The protein below binds the small molecule below.
Small molecule (SMILES): O=C(O)CCC(=O)C(=O)O

Binding-site contacts:
Ligand atom C3 contacts residue FE21 of chain 1.K at 2.9 Å.
Ligand atom C2 contacts residue FE21 of chain 1.K at 2.5 Å.
Ligand atom O4 contacts residue ARG290 of chain 1.A at 2.9 Å (salt-bridge).
Ligand atom O3 contacts residue SER292 of chain 1.A at 2.8 Å (h-bond).
Ligand atom O5 contacts residue VAL283 of chain 1.A at 3.1 Å.
Ligand atom C2 contacts residue VAL283 of chain 1.A at 4.2 Å (hydrophobic).
Ligand atom O1 contacts residue VAL68 of chain 1.A at 4.2 Å.
Ligand atom O1 contacts residue ASN179 of chain 1.A at 3.0 Å (h-bond).
Ligand atom O1 contacts residue VAL202 of chain 1.A at 4.1 Å.
Ligand atom O3 contacts residue ARG290 of chain 1.A at 2.8 Å (salt-bridge).
Ligand atom C5 contacts residue VAL218 of chain 1.A at 4.1 Å (hydrophobic).
Ligand atom C5 contacts residue SER292 of chain 1.A at 3.7 Å.
Ligand atom C4 contacts residue VAL283 of chain 1.A at 4.0 Å (hydrophobic).
Ligand atom O5 contacts residue VAL202 of chain 1.A at 3.7 Å.
Ligand atom O5 contacts residue FE21 of chain 1.K at 2.6 Å.
Ligand atom O4 contacts residue VAL218 of chain 1.A at 3.7 Å.
Ligand atom O2 contacts residue ASN179 of chain 1.A at 4.0 Å.
Ligand atom C1 contacts residue FE21 of chain 1.K at 3.3 Å.
Ligand atom O1 contacts residue TYR82 of chain 1.A at 3.8 Å.
Ligand atom O1 contacts residue ARG70 of chain 1.A at 3.6 Å.
Ligand atom C5 contacts residue TYR269 of chain 1.A at 3.4 Å (hydrophobic).
Ligand atom C4 contacts residue THR294 of chain 1.A at 3.7 Å.
Ligand atom C4 contacts residue FE21 of chain 1.K at 3.2 Å.
Ligand atom C5 contacts residue ARG290 of chain 1.A at 3.5 Å.
Ligand atom O2 contacts residue FE21 of chain 1.K at 3.3 Å.
Ligand atom C1 contacts residue TYR82 of chain 1.A at 3.8 Å (hydrophobic).
Ligand atom C4 contacts residue TYR269 of chain 1.A at 3.4 Å (hydrophobic).
Ligand atom O3 contacts residue ASN179 of chain 1.A at 4.3 Å.
Ligand atom C1 contacts residue ASN179 of chain 1.A at 3.7 Å.
Ligand atom O2 contacts residue ARG296 of chain 1.A at 3.9 Å.
Ligand atom C3 contacts residue THR294 of chain 1.A at 3.5 Å.
Ligand atom C5 contacts residue VAL283 of chain 1.A at 3.7 Å (hydrophobic).
Ligand atom C3 contacts residue ASN179 of chain 1.A at 4.0 Å.
Ligand atom O3 contacts residue VAL283 of chain 1.A at 4.0 Å.
Ligand atom O4 contacts residue TYR269 of chain 1.A at 2.7 Å (h-bond).
Ligand atom C2 contacts residue ASN179 of chain 1.A at 4.2 Å.
Ligand atom C5 contacts residue THR294 of chain 1.A at 4.1 Å.
Ligand atom O3 contacts residue THR294 of chain 1.A at 4.2 Å.
Ligand atom O4 contacts residue VAL283 of chain 1.A at 3.8 Å.
Ligand atom O2 contacts residue TYR82 of chain 1.A at 3.1 Å (h-bond).

Sequence of chain 1.A:
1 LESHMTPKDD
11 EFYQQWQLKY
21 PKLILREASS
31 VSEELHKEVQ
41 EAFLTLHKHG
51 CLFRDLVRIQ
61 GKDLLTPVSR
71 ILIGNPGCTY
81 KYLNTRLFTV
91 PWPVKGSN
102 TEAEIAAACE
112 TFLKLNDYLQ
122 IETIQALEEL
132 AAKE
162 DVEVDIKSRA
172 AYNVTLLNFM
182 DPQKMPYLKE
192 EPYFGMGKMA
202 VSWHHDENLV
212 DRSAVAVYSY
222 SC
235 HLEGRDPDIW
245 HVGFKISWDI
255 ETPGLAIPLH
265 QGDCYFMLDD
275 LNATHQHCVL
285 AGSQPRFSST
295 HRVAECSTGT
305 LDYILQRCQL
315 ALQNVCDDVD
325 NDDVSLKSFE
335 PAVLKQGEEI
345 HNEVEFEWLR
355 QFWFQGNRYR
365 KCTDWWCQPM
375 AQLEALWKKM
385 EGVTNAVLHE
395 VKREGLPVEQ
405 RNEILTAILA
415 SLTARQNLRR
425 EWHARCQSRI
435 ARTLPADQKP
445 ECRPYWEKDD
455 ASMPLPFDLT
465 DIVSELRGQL